Sequence of chain 2.D:
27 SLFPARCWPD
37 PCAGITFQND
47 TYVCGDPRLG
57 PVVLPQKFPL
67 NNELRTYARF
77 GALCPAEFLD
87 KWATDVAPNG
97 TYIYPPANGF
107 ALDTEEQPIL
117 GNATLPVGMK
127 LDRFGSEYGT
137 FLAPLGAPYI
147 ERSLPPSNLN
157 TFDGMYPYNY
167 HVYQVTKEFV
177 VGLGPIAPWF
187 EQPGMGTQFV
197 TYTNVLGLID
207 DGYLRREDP

A protein and the small-molecule ligand that binds it are described below.
Small molecule (SMILES): CC(=O)N[C@H]1[C@H](O[C@H]2[C@H](O)[C@@H](NC(C)=O)CO[C@@H]2CO)O[C@H](CO)[C@@H](O)[C@@H]1O

Binding-site contacts:
Ligand atom C2 contacts residue ASN118 of chain 2.D at 2.6 Å.
Ligand atom O5 contacts residue ASN118 of chain 2.D at 2.4 Å (h-bond).
Ligand atom O7 contacts residue ASN118 of chain 2.D at 4.3 Å.
Ligand atom O5 contacts residue TYR198 of chain 2.D at 4.2 Å.
Ligand atom C7 contacts residue ASN118 of chain 2.D at 3.4 Å.
Ligand atom C3 contacts residue TYR198 of chain 2.D at 4.1 Å (hydrophobic).
Ligand atom C8 contacts residue ASN118 of chain 2.D at 3.5 Å.
Ligand atom C5 contacts residue TYR198 of chain 2.D at 4.3 Å (hydrophobic).
Ligand atom C1 contacts residue ASN118 of chain 2.D at 1.5 Å.
Ligand atom C3 contacts residue ASN118 of chain 2.D at 3.8 Å.
Ligand atom N2 contacts residue ASN118 of chain 2.D at 3.0 Å (h-bond).
Ligand atom C4 contacts residue ASN118 of chain 2.D at 4.3 Å.
Ligand atom C5 contacts residue ASN118 of chain 2.D at 3.7 Å.
Ligand atom C2 contacts residue TYR198 of chain 2.D at 4.1 Å (hydrophobic).
Ligand atom N2 contacts residue TYR198 of chain 2.D at 4.0 Å.
Ligand atom O7 contacts residue LEU116 of chain 2.D at 4.3 Å.
Ligand atom C1 contacts residue TYR198 of chain 2.D at 3.6 Å (hydrophobic).